Sequence of chain 15.G:
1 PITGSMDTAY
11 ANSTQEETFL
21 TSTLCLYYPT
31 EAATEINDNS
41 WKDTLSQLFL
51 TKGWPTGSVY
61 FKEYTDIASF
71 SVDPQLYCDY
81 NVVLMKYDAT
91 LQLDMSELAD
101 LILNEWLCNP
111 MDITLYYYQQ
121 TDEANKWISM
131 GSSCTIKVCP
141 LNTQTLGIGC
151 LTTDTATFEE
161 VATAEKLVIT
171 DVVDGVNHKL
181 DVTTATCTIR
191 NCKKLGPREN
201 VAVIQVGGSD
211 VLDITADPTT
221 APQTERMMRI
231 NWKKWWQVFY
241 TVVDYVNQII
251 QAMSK

The protein below binds the small molecule below.
Small molecule (SMILES): CC(=O)N[C@H]1[C@H](O[C@H]2[C@H](O)[C@@H](NC(C)=O)CO[C@@H]2CO)O[C@H](CO)[C@@H](O)[C@@H]1O

Binding-site contacts:
Ligand atom C5 contacts residue ASN12 of chain 15.G at 4.1 Å.
Ligand atom O5 contacts residue ASN12 of chain 15.G at 2.7 Å (h-bond).
Ligand atom N2 contacts residue ASN12 of chain 15.G at 3.8 Å.
Ligand atom O7 contacts residue ASN12 of chain 15.G at 3.6 Å.
Ligand atom C2 contacts residue ASN12 of chain 15.G at 3.3 Å.
Ligand atom C1 contacts residue ASN12 of chain 15.G at 2.2 Å.
Ligand atom C7 contacts residue ASN12 of chain 15.G at 3.9 Å.